Binding-site contacts:
Ligand atom O5 contacts residue TRP3 of chain 1.A at 4.5 Å.
Ligand atom C2 contacts residue ASN460 of chain 1.A at 2.5 Å.
Ligand atom C8 contacts residue ASN97 of chain 1.B at 4.0 Å.
Ligand atom C3 contacts residue ASN460 of chain 1.A at 3.8 Å.
Ligand atom O6 contacts residue GLU458 of chain 1.A at 3.0 Å (salt-bridge).
Ligand atom C5 contacts residue ASN460 of chain 1.A at 3.7 Å.
Ligand atom C6 contacts residue GLU458 of chain 1.A at 4.1 Å.
Ligand atom C7 contacts residue TRP3 of chain 1.A at 3.8 Å (hydrophobic).
Ligand atom O7 contacts residue ASN460 of chain 1.A at 4.3 Å.
Ligand atom C7 contacts residue ASN460 of chain 1.A at 3.8 Å.
Ligand atom C1 contacts residue ASN460 of chain 1.A at 1.4 Å.
Ligand atom N2 contacts residue ASN460 of chain 1.A at 2.9 Å (h-bond).
Ligand atom O5 contacts residue ASN460 of chain 1.A at 2.4 Å (h-bond).
Ligand atom N2 contacts residue TRP3 of chain 1.A at 4.1 Å.
Ligand atom C4 contacts residue ASN460 of chain 1.A at 4.2 Å.
Ligand atom C2 contacts residue TRP3 of chain 1.A at 4.1 Å (hydrophobic).
Ligand atom C1 contacts residue TRP3 of chain 1.A at 4.3 Å (hydrophobic).
Ligand atom C8 contacts residue TRP3 of chain 1.A at 4.3 Å (hydrophobic).
Ligand atom O7 contacts residue TRP3 of chain 1.A at 3.3 Å.
Ligand atom C8 contacts residue ASN460 of chain 1.A at 4.4 Å.

Sequence of chain 1.B:
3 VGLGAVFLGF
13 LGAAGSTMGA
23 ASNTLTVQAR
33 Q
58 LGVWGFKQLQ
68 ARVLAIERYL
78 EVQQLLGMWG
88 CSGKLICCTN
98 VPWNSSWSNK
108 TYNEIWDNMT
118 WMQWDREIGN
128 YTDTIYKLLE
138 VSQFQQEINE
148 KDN

A protein and the small-molecule ligand that binds it are described below.
Small molecule (SMILES): CC(=O)N[C@@H]1[C@@H](O)[C@H](O)[C@@H](CO)O[C@H]1O

Sequence of chain 1.A:
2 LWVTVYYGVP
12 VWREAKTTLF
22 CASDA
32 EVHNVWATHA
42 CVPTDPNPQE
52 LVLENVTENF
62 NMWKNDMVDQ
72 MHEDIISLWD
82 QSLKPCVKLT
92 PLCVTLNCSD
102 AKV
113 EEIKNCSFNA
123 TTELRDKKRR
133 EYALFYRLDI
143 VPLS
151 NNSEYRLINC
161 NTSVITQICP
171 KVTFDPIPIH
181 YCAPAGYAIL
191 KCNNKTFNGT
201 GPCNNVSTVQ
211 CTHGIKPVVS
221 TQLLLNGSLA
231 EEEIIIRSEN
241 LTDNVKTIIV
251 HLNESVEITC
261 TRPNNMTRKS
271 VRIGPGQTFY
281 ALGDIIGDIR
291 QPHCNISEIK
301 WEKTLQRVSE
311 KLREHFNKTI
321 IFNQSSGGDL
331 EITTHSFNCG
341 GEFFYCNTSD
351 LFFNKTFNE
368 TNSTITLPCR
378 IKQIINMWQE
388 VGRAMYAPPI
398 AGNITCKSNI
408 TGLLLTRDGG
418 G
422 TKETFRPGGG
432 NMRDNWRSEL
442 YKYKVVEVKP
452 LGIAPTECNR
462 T